Sequence of chain 1.A:
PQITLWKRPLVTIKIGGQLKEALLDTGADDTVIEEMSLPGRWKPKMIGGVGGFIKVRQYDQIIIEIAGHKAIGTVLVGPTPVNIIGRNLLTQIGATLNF

This small molecule binds to this protein.
Small molecule (SMILES): CC(C)(C)NC(=O)[C@@H]1C[C@@H]2CCCC[C@@H]2CN1C[C@@H](O)[C@H](Cc1ccccc1)NC(=O)[C@H](CC(N)=O)NC(=O)c1ccc2ccccc2n1

Binding-site contacts:
Ligand atom N1 contacts residue GOL1 of chain 1.F at 3.4 Å.
Ligand atom CA contacts residue GLY48 of chain 1.A at 3.6 Å.
Ligand atom O2 contacts residue ASP25 of chain 1.A at 2.5 Å (salt-bridge).
Ligand atom OD1 contacts residue ASP30 of chain 1.A at 3.2 Å (salt-bridge).
Ligand atom C9 contacts residue ASP25 of chain 1.A at 3.2 Å.
Ligand atom CD2 contacts residue GLY27 of chain 1.A at 3.5 Å.
Ligand atom C4 contacts residue ARG8 of chain 1.B at 3.6 Å.
Ligand atom C4A contacts residue GOL1 of chain 1.F at 3.3 Å.
Ligand atom ND2 contacts residue ASP30 of chain 1.A at 3.2 Å (salt-bridge).
Ligand atom CB1 contacts residue ASP25 of chain 1.B at 3.2 Å.
Ligand atom C61 contacts residue THR80 of chain 1.A at 3.6 Å.
Ligand atom ND2 contacts residue ASP29 of chain 1.A at 3.3 Å (salt-bridge).
Ligand atom CM contacts residue ASP25 of chain 1.B at 3.4 Å.
Ligand atom O2 contacts residue GLY27 of chain 1.A at 3.2 Å.
Ligand atom O2 contacts residue ALA28 of chain 1.A at 3.7 Å.
Ligand atom N1 contacts residue GLY48 of chain 1.A at 3.2 Å (h-bond).
Ligand atom C3 contacts residue ARG8 of chain 1.B at 3.6 Å.
Ligand atom C11 contacts residue GLY48 of chain 1.B at 3.6 Å.
Ligand atom C4 contacts residue GOL1 of chain 1.F at 3.6 Å.
Ligand atom O contacts residue GLY27 of chain 1.A at 3.5 Å (h-bond).
Ligand atom C9 contacts residue ASP25 of chain 1.B at 3.4 Å.
Ligand atom C81 contacts residue GLY27 of chain 1.B at 3.6 Å.
Ligand atom CB contacts residue GLY48 of chain 1.A at 3.4 Å.
Ligand atom O2 contacts residue ASP25 of chain 1.B at 2.6 Å (salt-bridge).
Ligand atom CG1 contacts residue ILE84 of chain 1.B at 3.5 Å (hydrophobic).
Ligand atom O contacts residue ASP29 of chain 1.A at 3.0 Å (salt-bridge).
Ligand atom OD1 contacts residue GLY48 of chain 1.A at 3.4 Å (h-bond).
Ligand atom C81 contacts residue ASP25 of chain 1.A at 3.4 Å.
Ligand atom C31 contacts residue GLY48 of chain 1.B at 3.5 Å.
Ligand atom O1 contacts residue GLY49 of chain 1.A at 3.6 Å.
Ligand atom C8A contacts residue GOL1 of chain 1.F at 3.6 Å.
Ligand atom CE1 contacts residue GLY49 of chain 1.A at 3.6 Å.
Ligand atom O contacts residue ALA28 of chain 1.A at 3.7 Å.
Ligand atom N2 contacts residue GLY27 of chain 1.A at 3.2 Å (h-bond).
Ligand atom C7 contacts residue PRO81 of chain 1.B at 3.6 Å (hydrophobic).
Ligand atom O1 contacts residue VAL50 of chain 1.B at 3.6 Å.
Ligand atom CE1 contacts residue VAL50 of chain 1.A at 3.5 Å (hydrophobic).
Ligand atom OD1 contacts residue GOL1 of chain 1.F at 3.3 Å (h-bond).
Ligand atom N contacts residue GLY48 of chain 1.A at 3.0 Å (h-bond).
Ligand atom CD1 contacts residue ILE84 of chain 1.B at 3.4 Å (hydrophobic).

Sequence of chain 1.B:
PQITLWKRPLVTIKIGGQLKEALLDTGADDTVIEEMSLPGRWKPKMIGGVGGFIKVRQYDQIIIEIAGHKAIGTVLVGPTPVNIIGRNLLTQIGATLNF